The small molecule below binds the protein below.
Small molecule (SMILES): CC(=O)N[C@H]1[C@H](O[C@H]2[C@H](O)[C@@H](NC(C)=O)CO[C@@H]2CO)O[C@H](CO)[C@@H](O)[C@@H]1O

Sequence of chain 1.A:
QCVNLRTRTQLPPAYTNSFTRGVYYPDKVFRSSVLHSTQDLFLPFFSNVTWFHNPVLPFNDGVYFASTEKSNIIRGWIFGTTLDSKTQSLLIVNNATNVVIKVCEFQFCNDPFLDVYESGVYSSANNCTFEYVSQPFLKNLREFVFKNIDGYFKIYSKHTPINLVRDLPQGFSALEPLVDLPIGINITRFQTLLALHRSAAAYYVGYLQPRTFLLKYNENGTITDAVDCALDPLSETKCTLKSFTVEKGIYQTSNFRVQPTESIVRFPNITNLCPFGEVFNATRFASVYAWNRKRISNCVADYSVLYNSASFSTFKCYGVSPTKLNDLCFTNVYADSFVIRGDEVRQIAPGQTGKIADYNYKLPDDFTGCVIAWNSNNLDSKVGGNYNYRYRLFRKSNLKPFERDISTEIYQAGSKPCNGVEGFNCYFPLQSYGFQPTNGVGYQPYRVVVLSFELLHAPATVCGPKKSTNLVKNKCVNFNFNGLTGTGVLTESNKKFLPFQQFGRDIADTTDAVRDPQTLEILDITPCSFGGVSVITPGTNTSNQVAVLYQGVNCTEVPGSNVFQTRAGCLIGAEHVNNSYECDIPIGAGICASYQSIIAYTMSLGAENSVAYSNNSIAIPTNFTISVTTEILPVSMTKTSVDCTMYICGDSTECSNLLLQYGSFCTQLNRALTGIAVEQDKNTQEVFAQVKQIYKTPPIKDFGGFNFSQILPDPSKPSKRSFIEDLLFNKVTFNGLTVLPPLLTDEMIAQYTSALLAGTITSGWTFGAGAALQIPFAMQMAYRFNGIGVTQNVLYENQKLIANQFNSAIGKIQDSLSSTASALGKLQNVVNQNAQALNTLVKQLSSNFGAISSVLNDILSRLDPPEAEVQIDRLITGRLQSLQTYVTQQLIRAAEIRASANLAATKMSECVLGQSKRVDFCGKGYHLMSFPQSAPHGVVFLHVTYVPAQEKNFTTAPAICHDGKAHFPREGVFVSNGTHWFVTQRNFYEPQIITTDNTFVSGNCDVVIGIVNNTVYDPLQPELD

Binding-site contacts:
Ligand atom C3 contacts residue ASN707 of chain 1.C at 3.8 Å.
Ligand atom C5 contacts residue ASN707 of chain 1.C at 3.7 Å.
Ligand atom C8 contacts residue GLY1129 of chain 1.C at 3.7 Å.
Ligand atom O5 contacts residue ASN707 of chain 1.C at 2.4 Å (h-bond).
Ligand atom C7 contacts residue ASN707 of chain 1.C at 3.5 Å.
Ligand atom C4 contacts residue ASN707 of chain 1.C at 4.2 Å.
Ligand atom C8 contacts residue ILE1128 of chain 1.C at 4.2 Å (hydrophobic).
Ligand atom O7 contacts residue ASN707 of chain 1.C at 3.7 Å.
Ligand atom C1 contacts residue ASN707 of chain 1.C at 1.4 Å.
Ligand atom O5 contacts residue ASP794 of chain 1.A at 4.1 Å.
Ligand atom C2 contacts residue ASN707 of chain 1.C at 2.4 Å.
Ligand atom N2 contacts residue ASN707 of chain 1.C at 2.9 Å (h-bond).

Sequence of chain 1.C:
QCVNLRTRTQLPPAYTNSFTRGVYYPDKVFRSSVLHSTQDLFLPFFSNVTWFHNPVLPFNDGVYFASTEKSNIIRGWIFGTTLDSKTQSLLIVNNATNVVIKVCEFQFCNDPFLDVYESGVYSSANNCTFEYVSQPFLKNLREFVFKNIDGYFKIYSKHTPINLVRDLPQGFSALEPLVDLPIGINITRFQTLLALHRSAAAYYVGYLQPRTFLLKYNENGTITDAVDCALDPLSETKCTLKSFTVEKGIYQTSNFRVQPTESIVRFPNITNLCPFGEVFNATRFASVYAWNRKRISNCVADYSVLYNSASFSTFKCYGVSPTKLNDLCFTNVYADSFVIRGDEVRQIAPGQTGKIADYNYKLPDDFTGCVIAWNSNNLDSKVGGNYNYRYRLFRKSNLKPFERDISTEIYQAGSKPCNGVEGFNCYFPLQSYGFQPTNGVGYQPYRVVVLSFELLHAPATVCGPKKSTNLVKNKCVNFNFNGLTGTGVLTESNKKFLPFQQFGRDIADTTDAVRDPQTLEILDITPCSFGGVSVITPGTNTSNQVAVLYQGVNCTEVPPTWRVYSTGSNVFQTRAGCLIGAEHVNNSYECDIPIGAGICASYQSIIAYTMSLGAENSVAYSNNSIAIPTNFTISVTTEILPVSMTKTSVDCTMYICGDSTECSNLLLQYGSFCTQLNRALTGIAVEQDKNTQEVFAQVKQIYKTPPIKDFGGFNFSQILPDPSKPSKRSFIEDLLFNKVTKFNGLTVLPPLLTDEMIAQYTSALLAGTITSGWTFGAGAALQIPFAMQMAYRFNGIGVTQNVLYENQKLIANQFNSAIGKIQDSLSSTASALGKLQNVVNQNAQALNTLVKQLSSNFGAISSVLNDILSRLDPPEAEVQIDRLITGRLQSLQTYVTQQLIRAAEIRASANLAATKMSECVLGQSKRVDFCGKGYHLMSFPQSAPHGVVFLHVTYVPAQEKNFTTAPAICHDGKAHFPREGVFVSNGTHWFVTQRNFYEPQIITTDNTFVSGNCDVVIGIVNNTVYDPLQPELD